Sequence of chain 1.A:
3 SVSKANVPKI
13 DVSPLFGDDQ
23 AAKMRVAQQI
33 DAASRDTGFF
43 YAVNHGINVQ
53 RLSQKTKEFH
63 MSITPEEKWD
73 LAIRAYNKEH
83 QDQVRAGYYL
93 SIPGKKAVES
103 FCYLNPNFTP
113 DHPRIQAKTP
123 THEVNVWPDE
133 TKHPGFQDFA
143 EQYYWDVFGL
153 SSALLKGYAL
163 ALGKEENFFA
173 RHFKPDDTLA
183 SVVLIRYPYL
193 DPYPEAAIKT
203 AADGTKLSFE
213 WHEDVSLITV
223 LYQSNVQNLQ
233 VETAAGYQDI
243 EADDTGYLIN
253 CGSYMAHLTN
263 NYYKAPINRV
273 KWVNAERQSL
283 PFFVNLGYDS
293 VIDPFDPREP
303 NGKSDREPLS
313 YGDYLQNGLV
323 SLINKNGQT

Binding-site contacts:
Ligand atom O18 contacts residue PHE285 of chain 1.A at 3.2 Å.
Ligand atom C31 contacts residue ILE187 of chain 1.A at 3.7 Å (hydrophobic).
Ligand atom N11 contacts residue PHE285 of chain 1.A at 3.6 Å.
Ligand atom C1 contacts residue SER183 of chain 1.A at 3.7 Å.
Ligand atom C31 contacts residue TYR189 of chain 1.A at 3.5 Å (hydrophobic).
Ligand atom O19 contacts residue ARG87 of chain 1.A at 2.8 Å (salt-bridge).
Ligand atom C7 contacts residue LEU324 of chain 1.A at 3.9 Å (hydrophobic).
Ligand atom S17 contacts residue PHE285 of chain 1.A at 3.7 Å.
Ligand atom C1 contacts residue ARG87 of chain 1.A at 3.5 Å.
Ligand atom C10 contacts residue LEU324 of chain 1.A at 3.7 Å (hydrophobic).
Ligand atom O19 contacts residue SER183 of chain 1.A at 2.6 Å (h-bond).
Ligand atom O18 contacts residue ILE187 of chain 1.A at 3.9 Å.
Ligand atom O18 contacts residue PRO283 of chain 1.A at 3.7 Å.
Ligand atom C31 contacts residue SER281 of chain 1.A at 3.6 Å.
Ligand atom O42 contacts residue ILE187 of chain 1.A at 3.9 Å.
Ligand atom S17 contacts residue FE1 of chain 1.E at 2.5 Å.
Ligand atom O15 contacts residue THR331 of chain 1.A at 3.9 Å.
Ligand atom C3 contacts residue LEU321 of chain 1.A at 3.8 Å (hydrophobic).
Ligand atom O43 contacts residue TYR189 of chain 1.A at 2.6 Å (h-bond).
Ligand atom C37 contacts residue LEU231 of chain 1.A at 3.6 Å (hydrophobic).
Ligand atom C16 contacts residue HIS214 of chain 1.A at 3.1 Å.
Ligand atom S17 contacts residue HIS214 of chain 1.A at 3.2 Å (h-bond).
Ligand atom N14 contacts residue CYS104 of chain 1.A at 3.8 Å.
Ligand atom C30 contacts residue SER281 of chain 1.A at 3.9 Å.
Ligand atom C16 contacts residue FE1 of chain 1.E at 3.4 Å.
Ligand atom O15 contacts residue LEU324 of chain 1.A at 3.8 Å.
Ligand atom C32 contacts residue SER281 of chain 1.A at 3.9 Å.
Ligand atom O42 contacts residue SER281 of chain 1.A at 2.7 Å (h-bond).
Ligand atom C1 contacts residue CYS104 of chain 1.A at 3.9 Å (hydrophobic).
Ligand atom S17 contacts residue ASP216 of chain 1.A at 3.3 Å (salt-bridge).
Ligand atom O20 contacts residue ARG87 of chain 1.A at 2.7 Å (salt-bridge).
Ligand atom N14 contacts residue TYR91 of chain 1.A at 3.0 Å (h-bond).
Ligand atom O20 contacts residue LEU321 of chain 1.A at 3.8 Å.
Ligand atom C33 contacts residue SER281 of chain 1.A at 2.9 Å.
Ligand atom O42 contacts residue TYR189 of chain 1.A at 3.4 Å.
Ligand atom C33 contacts residue GLN225 of chain 1.A at 3.7 Å.
Ligand atom C37 contacts residue VAL272 of chain 1.A at 3.6 Å (hydrophobic).
Ligand atom C30 contacts residue ILE187 of chain 1.A at 3.7 Å (hydrophobic).
Ligand atom C16 contacts residue PHE211 of chain 1.A at 3.8 Å (hydrophobic).
Ligand atom C33 contacts residue LEU223 of chain 1.A at 3.3 Å (hydrophobic).

A small-molecule ligand and the protein it binds are described below.
Small molecule (SMILES): CC(C)[C@@H](NC(=O)[C@H](CS)NC(=O)CCC[C@H](N)C(=O)O)C(=O)O